This protein binds this small molecule.
Small molecule (SMILES): O=c1[nH]cnc2nc[nH]c12

Sequence of chain 3.A:
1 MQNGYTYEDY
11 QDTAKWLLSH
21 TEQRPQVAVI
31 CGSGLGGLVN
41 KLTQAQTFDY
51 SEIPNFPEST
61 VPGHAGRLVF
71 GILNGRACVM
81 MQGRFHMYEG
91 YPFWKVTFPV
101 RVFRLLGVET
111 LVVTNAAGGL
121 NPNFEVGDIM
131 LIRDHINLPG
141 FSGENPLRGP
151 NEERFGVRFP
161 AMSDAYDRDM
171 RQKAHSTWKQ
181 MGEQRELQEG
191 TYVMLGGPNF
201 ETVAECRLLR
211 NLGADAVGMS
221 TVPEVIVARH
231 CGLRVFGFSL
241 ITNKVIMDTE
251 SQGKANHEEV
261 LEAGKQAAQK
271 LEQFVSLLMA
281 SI

Binding-site contacts:
Ligand atom C6 contacts residue PHE200 of chain 3.A at 3.8 Å (hydrophobic).
Ligand atom C2 contacts residue VAL217 of chain 3.A at 3.8 Å (hydrophobic).
Ligand atom O6 contacts residue GLY118 of chain 3.A at 3.7 Å.
Ligand atom C8 contacts residue ALA117 of chain 3.A at 3.7 Å (hydrophobic).
Ligand atom C5 contacts residue ASN243 of chain 3.A at 3.9 Å.
Ligand atom C2 contacts residue PHE200 of chain 3.A at 4.1 Å (hydrophobic).
Ligand atom N3 contacts residue VAL217 of chain 3.A at 3.5 Å (h-bond).
Ligand atom N7 contacts residue ASN243 of chain 3.A at 2.9 Å (h-bond).
Ligand atom C8 contacts residue ALA116 of chain 3.A at 3.9 Å (hydrophobic).
Ligand atom N9 contacts residue ALA117 of chain 3.A at 4.0 Å.
Ligand atom C5 contacts residue VAL217 of chain 3.A at 4.0 Å (hydrophobic).
Ligand atom N3 contacts residue GLY218 of chain 3.A at 3.6 Å.
Ligand atom C5 contacts residue PHE200 of chain 3.A at 3.8 Å (hydrophobic).
Ligand atom N7 contacts residue VAL260 of chain 3.A at 4.1 Å.
Ligand atom C2 contacts residue GLU201 of chain 3.A at 3.0 Å.
Ligand atom N7 contacts residue THR242 of chain 3.A at 3.7 Å.
Ligand atom C4 contacts residue PHE200 of chain 3.A at 4.1 Å (hydrophobic).
Ligand atom C8 contacts residue ASN243 of chain 3.A at 3.8 Å.
Ligand atom N9 contacts residue VAL217 of chain 3.A at 4.0 Å.
Ligand atom C6 contacts residue ASN243 of chain 3.A at 4.0 Å.
Ligand atom O6 contacts residue GLU201 of chain 3.A at 3.8 Å.
Ligand atom C4 contacts residue GLY118 of chain 3.A at 4.0 Å.
Ligand atom C5 contacts residue ALA117 of chain 3.A at 4.1 Å (hydrophobic).
Ligand atom N3 contacts residue MET219 of chain 3.A at 3.8 Å.
Ligand atom C6 contacts residue GLU201 of chain 3.A at 3.8 Å.
Ligand atom N1 contacts residue GLU201 of chain 3.A at 2.8 Å (salt-bridge).
Ligand atom O6 contacts residue VAL245 of chain 3.A at 3.7 Å.
Ligand atom C4 contacts residue VAL217 of chain 3.A at 3.6 Å (hydrophobic).
Ligand atom N1 contacts residue PHE200 of chain 3.A at 3.7 Å.
Ligand atom N1 contacts residue VAL217 of chain 3.A at 3.7 Å.
Ligand atom C6 contacts residue GLY118 of chain 3.A at 3.8 Å.
Ligand atom O6 contacts residue PHE200 of chain 3.A at 4.0 Å.
Ligand atom C8 contacts residue GLY118 of chain 3.A at 3.8 Å.
Ligand atom N7 contacts residue GLY118 of chain 3.A at 3.4 Å (h-bond).
Ligand atom C2 contacts residue MET219 of chain 3.A at 3.9 Å (hydrophobic).
Ligand atom N7 contacts residue ALA117 of chain 3.A at 3.6 Å.
Ligand atom N9 contacts residue ALA116 of chain 3.A at 3.6 Å.
Ligand atom C5 contacts residue GLY118 of chain 3.A at 3.5 Å.
Ligand atom O6 contacts residue ASN243 of chain 3.A at 3.1 Å (h-bond).
Ligand atom C8 contacts residue THR242 of chain 3.A at 3.5 Å.